A protein and the small-molecule ligand that binds it are described below.
Small molecule (SMILES): O=C(O)[C@@H](O)C(O)[C@H](O)C(=O)O

Binding-site contacts:
Ligand atom O3 contacts residue ZN1 of chain 1.AB at 3.2 Å.
Ligand atom O3 contacts residue ARG357 of chain 1.K at 3.2 Å (salt-bridge).
Ligand atom C4 contacts residue HIS49 of chain 1.K at 3.8 Å.
Ligand atom C5 contacts residue HIS49 of chain 1.K at 3.6 Å.
Ligand atom O1B contacts residue HIS28 of chain 1.K at 3.2 Å (h-bond).
Ligand atom O5A contacts residue TYR50 of chain 1.K at 3.5 Å.
Ligand atom C5 contacts residue ARG357 of chain 1.K at 3.8 Å.
Ligand atom C2 contacts residue ZN1 of chain 1.AB at 3.1 Å.
Ligand atom C2 contacts residue TRP325 of chain 1.K at 3.6 Å (hydrophobic).
Ligand atom O3 contacts residue HIS28 of chain 1.K at 2.8 Å (h-bond).
Ligand atom C4 contacts residue ARG357 of chain 1.K at 3.8 Å.
Ligand atom O2 contacts residue ZN1 of chain 1.AB at 2.2 Å.
Ligand atom O5B contacts residue ASP355 of chain 1.K at 3.5 Å (salt-bridge).
Ligand atom O4 contacts residue HIS49 of chain 1.K at 2.9 Å (h-bond).
Ligand atom C3 contacts residue ARG357 of chain 1.K at 3.8 Å.
Ligand atom C2 contacts residue TRP326 of chain 1.K at 3.8 Å (hydrophobic).
Ligand atom O5A contacts residue ARG357 of chain 1.K at 2.8 Å (salt-bridge).
Ligand atom O2 contacts residue HIS28 of chain 1.K at 3.8 Å.
Ligand atom O1B contacts residue ZN1 of chain 1.AB at 2.2 Å.
Ligand atom C1 contacts residue ARG170 of chain 1.K at 3.5 Å.
Ligand atom O5A contacts residue HIS49 of chain 1.K at 2.8 Å (h-bond).
Ligand atom C1 contacts residue HIS28 of chain 1.K at 3.9 Å.
Ligand atom O1B contacts residue ARG170 of chain 1.K at 3.2 Å (salt-bridge).
Ligand atom O2 contacts residue TRP325 of chain 1.K at 2.8 Å (h-bond).
Ligand atom O4 contacts residue TRP326 of chain 1.K at 3.6 Å.
Ligand atom O1B contacts residue MET258 of chain 1.K at 3.1 Å.
Ligand atom C4 contacts residue TRP326 of chain 1.K at 3.6 Å (hydrophobic).
Ligand atom C3 contacts residue ZN1 of chain 1.AB at 3.8 Å.
Ligand atom C1 contacts residue ZN1 of chain 1.AB at 3.0 Å.
Ligand atom C1 contacts residue TRP325 of chain 1.K at 3.9 Å (hydrophobic).
Ligand atom O1A contacts residue SER223 of chain 1.K at 3.9 Å.
Ligand atom C1 contacts residue MET258 of chain 1.K at 3.6 Å (hydrophobic).
Ligand atom O5B contacts residue TRP326 of chain 1.K at 3.9 Å.
Ligand atom O5B contacts residue TYR50 of chain 1.K at 3.2 Å (h-bond).
Ligand atom O2 contacts residue ASP355 of chain 1.K at 3.0 Å (salt-bridge).
Ligand atom O4 contacts residue ARG357 of chain 1.K at 3.0 Å (salt-bridge).
Ligand atom O1A contacts residue ARG170 of chain 1.K at 2.8 Å (salt-bridge).
Ligand atom O1B contacts residue HIS26 of chain 1.K at 3.4 Å (h-bond).
Ligand atom C5 contacts residue TYR50 of chain 1.K at 3.8 Å (hydrophobic).
Ligand atom O1A contacts residue MET258 of chain 1.K at 3.8 Å.

Sequence of chain 1.K:
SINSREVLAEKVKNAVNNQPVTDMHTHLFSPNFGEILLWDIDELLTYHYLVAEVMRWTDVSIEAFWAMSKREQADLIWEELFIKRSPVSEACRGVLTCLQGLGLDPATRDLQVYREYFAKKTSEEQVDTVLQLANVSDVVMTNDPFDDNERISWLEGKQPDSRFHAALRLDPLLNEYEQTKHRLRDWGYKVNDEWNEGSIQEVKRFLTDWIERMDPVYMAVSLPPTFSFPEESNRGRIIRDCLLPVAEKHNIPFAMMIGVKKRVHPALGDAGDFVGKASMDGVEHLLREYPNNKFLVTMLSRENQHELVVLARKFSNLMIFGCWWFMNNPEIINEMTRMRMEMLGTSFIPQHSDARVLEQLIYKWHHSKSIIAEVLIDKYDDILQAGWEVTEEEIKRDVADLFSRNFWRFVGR